Sequence of chain 1.C:
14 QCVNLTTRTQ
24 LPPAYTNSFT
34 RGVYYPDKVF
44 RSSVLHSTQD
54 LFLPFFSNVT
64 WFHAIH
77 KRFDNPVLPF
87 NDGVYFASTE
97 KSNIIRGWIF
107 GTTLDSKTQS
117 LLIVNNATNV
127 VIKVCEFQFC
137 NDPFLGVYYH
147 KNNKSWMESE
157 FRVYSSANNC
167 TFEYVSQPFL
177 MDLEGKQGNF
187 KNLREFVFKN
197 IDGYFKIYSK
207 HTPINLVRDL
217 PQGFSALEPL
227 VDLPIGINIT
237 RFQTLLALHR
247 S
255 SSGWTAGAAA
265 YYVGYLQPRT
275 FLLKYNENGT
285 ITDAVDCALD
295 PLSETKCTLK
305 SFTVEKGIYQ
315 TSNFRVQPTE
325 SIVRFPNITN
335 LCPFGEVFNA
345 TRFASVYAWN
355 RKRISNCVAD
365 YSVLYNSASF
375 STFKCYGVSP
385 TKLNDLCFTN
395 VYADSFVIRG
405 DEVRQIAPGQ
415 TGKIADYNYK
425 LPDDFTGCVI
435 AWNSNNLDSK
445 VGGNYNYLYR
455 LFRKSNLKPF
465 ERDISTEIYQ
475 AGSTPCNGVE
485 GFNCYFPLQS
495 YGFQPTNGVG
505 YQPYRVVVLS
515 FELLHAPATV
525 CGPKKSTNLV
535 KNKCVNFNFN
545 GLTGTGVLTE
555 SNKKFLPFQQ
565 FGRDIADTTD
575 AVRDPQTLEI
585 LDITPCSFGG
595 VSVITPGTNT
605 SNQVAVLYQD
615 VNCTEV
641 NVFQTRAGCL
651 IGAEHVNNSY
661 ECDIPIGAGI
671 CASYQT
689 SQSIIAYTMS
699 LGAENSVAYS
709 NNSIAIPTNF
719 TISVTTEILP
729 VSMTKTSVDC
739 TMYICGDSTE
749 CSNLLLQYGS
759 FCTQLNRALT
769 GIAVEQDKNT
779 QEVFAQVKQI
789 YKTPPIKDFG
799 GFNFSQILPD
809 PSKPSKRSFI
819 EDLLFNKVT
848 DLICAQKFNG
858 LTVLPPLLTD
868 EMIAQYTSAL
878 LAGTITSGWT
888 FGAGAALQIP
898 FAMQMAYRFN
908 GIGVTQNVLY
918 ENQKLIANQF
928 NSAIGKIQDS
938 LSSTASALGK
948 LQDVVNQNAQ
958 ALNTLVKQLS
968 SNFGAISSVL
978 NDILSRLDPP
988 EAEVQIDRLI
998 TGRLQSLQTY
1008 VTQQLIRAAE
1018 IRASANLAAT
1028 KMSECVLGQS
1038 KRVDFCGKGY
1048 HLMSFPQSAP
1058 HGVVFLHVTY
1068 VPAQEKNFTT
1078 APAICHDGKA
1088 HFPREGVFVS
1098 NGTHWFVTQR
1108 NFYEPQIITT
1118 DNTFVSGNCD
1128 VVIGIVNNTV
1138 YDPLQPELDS

Binding-site contacts:
Ligand atom C1 contacts residue THR1100 of chain 1.C at 3.6 Å.
Ligand atom O7 contacts residue THR1100 of chain 1.C at 2.5 Å (h-bond).
Ligand atom C7 contacts residue ASN1098 of chain 1.C at 3.3 Å.
Ligand atom O7 contacts residue ASN1098 of chain 1.C at 3.0 Å (h-bond).
Ligand atom C5 contacts residue ASN1098 of chain 1.C at 3.7 Å.
Ligand atom C2 contacts residue ASN1098 of chain 1.C at 2.5 Å.
Ligand atom C5 contacts residue THR1100 of chain 1.C at 3.8 Å.
Ligand atom O5 contacts residue ASN1098 of chain 1.C at 2.4 Å (h-bond).
Ligand atom C7 contacts residue THR1100 of chain 1.C at 3.2 Å.
Ligand atom C6 contacts residue PHE1103 of chain 1.C at 3.3 Å (hydrophobic).
Ligand atom O4 contacts residue THR1100 of chain 1.C at 4.4 Å.
Ligand atom O6 contacts residue PHE1103 of chain 1.C at 3.5 Å.
Ligand atom C2 contacts residue THR1100 of chain 1.C at 4.0 Å.
Ligand atom O5 contacts residue THR1100 of chain 1.C at 4.0 Å.
Ligand atom N2 contacts residue ASN1098 of chain 1.C at 2.9 Å (h-bond).
Ligand atom C4 contacts residue THR1100 of chain 1.C at 4.4 Å.
Ligand atom C8 contacts residue THR1100 of chain 1.C at 3.9 Å.
Ligand atom C4 contacts residue ASN1098 of chain 1.C at 4.2 Å.
Ligand atom C5 contacts residue PHE1103 of chain 1.C at 4.0 Å (hydrophobic).
Ligand atom C6 contacts residue THR1100 of chain 1.C at 4.5 Å.
Ligand atom C3 contacts residue ASN1098 of chain 1.C at 3.8 Å.
Ligand atom C3 contacts residue THR1100 of chain 1.C at 3.7 Å.
Ligand atom O5 contacts residue PHE1103 of chain 1.C at 3.6 Å.
Ligand atom O7 contacts residue GLY1099 of chain 1.C at 4.1 Å.
Ligand atom C1 contacts residue ASN1098 of chain 1.C at 1.4 Å.
Ligand atom N2 contacts residue THR1100 of chain 1.C at 4.0 Å.

A small-molecule ligand and the protein it binds are described below.
Small molecule (SMILES): CC(=O)N[C@H]1[C@H](O[C@H]2[C@H](O)[C@@H](NC(C)=O)CO[C@@H]2CO)O[C@H](CO)[C@@H](O)[C@@H]1O